Sequence of chain 1.A:
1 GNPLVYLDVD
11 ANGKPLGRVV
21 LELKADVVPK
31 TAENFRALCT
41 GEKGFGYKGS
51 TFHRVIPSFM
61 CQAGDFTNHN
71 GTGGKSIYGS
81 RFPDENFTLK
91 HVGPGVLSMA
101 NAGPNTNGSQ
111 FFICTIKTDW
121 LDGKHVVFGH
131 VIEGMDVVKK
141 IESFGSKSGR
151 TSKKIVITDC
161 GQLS

Binding-site contacts:
Ligand atom O15 contacts residue ASN101 of chain 1.A at 3.1 Å (h-bond).
Ligand atom C16 contacts residue HIS125 of chain 1.A at 4.0 Å.
Ligand atom C4 contacts residue GLN110 of chain 1.A at 3.5 Å.
Ligand atom C4 contacts residue THR72 of chain 1.A at 3.9 Å.
Ligand atom N8 contacts residue ASN101 of chain 1.A at 3.0 Å (h-bond).
Ligand atom C9 contacts residue GLN62 of chain 1.A at 3.9 Å.
Ligand atom O11 contacts residue GLN62 of chain 1.A at 3.0 Å (h-bond).
Ligand atom C3 contacts residue GLY71 of chain 1.A at 3.2 Å.
Ligand atom O15 contacts residue ALA100 of chain 1.A at 3.2 Å.
Ligand atom C9 contacts residue ASN101 of chain 1.A at 3.4 Å.
Ligand atom O14 contacts residue GLN62 of chain 1.A at 3.6 Å (h-bond).
Ligand atom C17 contacts residue MET60 of chain 1.A at 3.9 Å (hydrophobic).
Ligand atom C13 contacts residue GLN62 of chain 1.A at 4.0 Å.
Ligand atom N10 contacts residue ASN101 of chain 1.A at 3.0 Å (h-bond).
Ligand atom C7 contacts residue GLN110 of chain 1.A at 3.7 Å.
Ligand atom N18 contacts residue THR72 of chain 1.A at 3.0 Å (h-bond).
Ligand atom C13 contacts residue ARG54 of chain 1.A at 3.8 Å.
Ligand atom C13 contacts residue HIS125 of chain 1.A at 3.9 Å.
Ligand atom C6 contacts residue GLN110 of chain 1.A at 3.9 Å.
Ligand atom C12 contacts residue ARG54 of chain 1.A at 3.7 Å.
Ligand atom C16 contacts residue ARG54 of chain 1.A at 4.0 Å.
Ligand atom C12 contacts residue ASN101 of chain 1.A at 4.0 Å.
Ligand atom C6 contacts residue ALA100 of chain 1.A at 3.9 Å (hydrophobic).
Ligand atom C3 contacts residue GLN110 of chain 1.A at 3.4 Å.
Ligand atom C3 contacts residue THR72 of chain 1.A at 4.0 Å.
Ligand atom C17 contacts residue PHE112 of chain 1.A at 3.8 Å (hydrophobic).
Ligand atom C4 contacts residue GLY73 of chain 1.A at 3.9 Å.
Ligand atom C2 contacts residue GLN110 of chain 1.A at 3.5 Å.
Ligand atom C7 contacts residue ASN101 of chain 1.A at 3.6 Å.
Ligand atom O14 contacts residue ARG54 of chain 1.A at 3.1 Å (salt-bridge).
Ligand atom C16 contacts residue GLN62 of chain 1.A at 3.8 Å.
Ligand atom N5 contacts residue GLN110 of chain 1.A at 3.8 Å.
Ligand atom C1 contacts residue GLY71 of chain 1.A at 3.0 Å.
Ligand atom C16 contacts residue PHE112 of chain 1.A at 3.4 Å (hydrophobic).
Ligand atom N18 contacts residue GLY73 of chain 1.A at 3.5 Å (h-bond).
Ligand atom C17 contacts residue ARG54 of chain 1.A at 3.8 Å.
Ligand atom C17 contacts residue PHE59 of chain 1.A at 3.8 Å (hydrophobic).
Ligand atom C2 contacts residue GLY71 of chain 1.A at 3.4 Å.
Ligand atom O15 contacts residue HIS125 of chain 1.A at 3.3 Å.
Ligand atom C6 contacts residue ASN101 of chain 1.A at 3.7 Å.

This protein binds this small molecule.
Small molecule (SMILES): CCOC(=O)CNC(=O)NCc1ccnc(N)c1